Sequence of chain 1.E:
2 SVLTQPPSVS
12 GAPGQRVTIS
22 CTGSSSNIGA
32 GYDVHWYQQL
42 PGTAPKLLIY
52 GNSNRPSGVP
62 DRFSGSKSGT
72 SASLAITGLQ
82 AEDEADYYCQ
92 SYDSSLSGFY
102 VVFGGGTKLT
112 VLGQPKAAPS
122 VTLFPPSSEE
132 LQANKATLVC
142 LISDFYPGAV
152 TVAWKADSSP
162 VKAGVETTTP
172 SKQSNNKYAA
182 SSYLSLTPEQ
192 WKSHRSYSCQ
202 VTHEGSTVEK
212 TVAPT

The small molecule below binds the protein below.
Small molecule (SMILES): CC(=O)N[C@H]1[C@H](O[C@H]2[C@H](O)[C@@H](NC(C)=O)CO[C@@H]2CO)O[C@H](CO)[C@@H](O)[C@@H]1O

Binding-site contacts:
Ligand atom C8 contacts residue PHE19 of chain 1.A at 4.3 Å (hydrophobic).
Ligand atom C7 contacts residue ASN20 of chain 1.A at 3.4 Å.
Ligand atom O7 contacts residue ASN20 of chain 1.A at 3.4 Å (h-bond).
Ligand atom N2 contacts residue ASN20 of chain 1.A at 2.9 Å (h-bond).
Ligand atom C3 contacts residue ASN20 of chain 1.A at 3.8 Å.
Ligand atom C8 contacts residue LEU45 of chain 1.A at 4.4 Å (hydrophobic).
Ligand atom C2 contacts residue ASN20 of chain 1.A at 2.4 Å.
Ligand atom C1 contacts residue ASN20 of chain 1.A at 1.4 Å.
Ligand atom O7 contacts residue GLY16 of chain 1.A at 3.2 Å.
Ligand atom O5 contacts residue ASN20 of chain 1.A at 2.3 Å (h-bond).
Ligand atom C8 contacts residue SER58 of chain 1.E at 4.2 Å.
Ligand atom C4 contacts residue ASN20 of chain 1.A at 4.2 Å.
Ligand atom C7 contacts residue GLY16 of chain 1.A at 4.2 Å.
Ligand atom C5 contacts residue ASN20 of chain 1.A at 3.6 Å.

Sequence of chain 1.A:
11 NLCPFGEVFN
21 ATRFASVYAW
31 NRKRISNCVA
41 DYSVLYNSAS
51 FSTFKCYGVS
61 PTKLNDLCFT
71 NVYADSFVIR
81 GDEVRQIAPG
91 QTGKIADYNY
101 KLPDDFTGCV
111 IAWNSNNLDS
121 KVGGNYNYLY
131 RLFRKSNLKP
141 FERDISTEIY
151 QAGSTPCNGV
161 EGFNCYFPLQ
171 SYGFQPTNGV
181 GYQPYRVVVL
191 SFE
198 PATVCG